Sequence of chain 1.C:
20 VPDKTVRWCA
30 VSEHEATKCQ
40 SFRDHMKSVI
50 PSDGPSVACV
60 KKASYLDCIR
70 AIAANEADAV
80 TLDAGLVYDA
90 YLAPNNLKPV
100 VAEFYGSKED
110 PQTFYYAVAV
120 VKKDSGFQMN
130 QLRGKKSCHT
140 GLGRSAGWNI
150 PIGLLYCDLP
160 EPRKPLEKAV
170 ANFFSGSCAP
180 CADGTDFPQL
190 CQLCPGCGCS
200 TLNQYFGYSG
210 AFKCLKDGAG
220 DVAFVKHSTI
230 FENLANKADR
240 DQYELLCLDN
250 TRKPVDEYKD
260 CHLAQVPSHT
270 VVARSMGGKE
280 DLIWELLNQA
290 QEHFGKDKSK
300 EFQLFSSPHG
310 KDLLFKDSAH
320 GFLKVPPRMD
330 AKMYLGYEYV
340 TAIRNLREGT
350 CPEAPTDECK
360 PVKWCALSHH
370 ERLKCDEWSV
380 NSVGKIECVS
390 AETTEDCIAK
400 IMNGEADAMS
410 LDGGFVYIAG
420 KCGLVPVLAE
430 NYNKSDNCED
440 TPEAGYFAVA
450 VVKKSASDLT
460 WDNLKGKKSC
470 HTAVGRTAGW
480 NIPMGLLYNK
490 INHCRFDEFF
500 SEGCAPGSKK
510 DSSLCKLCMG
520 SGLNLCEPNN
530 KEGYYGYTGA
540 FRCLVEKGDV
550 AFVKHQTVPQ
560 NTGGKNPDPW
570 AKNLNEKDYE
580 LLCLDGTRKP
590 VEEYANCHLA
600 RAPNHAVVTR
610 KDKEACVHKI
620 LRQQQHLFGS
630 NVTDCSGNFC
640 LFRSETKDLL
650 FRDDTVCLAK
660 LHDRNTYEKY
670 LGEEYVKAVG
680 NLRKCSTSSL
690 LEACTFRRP

The small molecule below binds the protein below.
Small molecule (SMILES): CC(=O)N[C@@H]1[C@@H](O)[C@H](O)[C@@H](CO)O[C@H]1O

Binding-site contacts:
Ligand atom N2 contacts residue ASN630 of chain 1.C at 2.8 Å (h-bond).
Ligand atom C5 contacts residue ASN630 of chain 1.C at 3.8 Å.
Ligand atom O6 contacts residue HIS625 of chain 1.C at 4.2 Å.
Ligand atom C2 contacts residue ASN630 of chain 1.C at 2.5 Å.
Ligand atom O7 contacts residue ASN630 of chain 1.C at 3.5 Å (h-bond).
Ligand atom O5 contacts residue HIS625 of chain 1.C at 3.9 Å.
Ligand atom C8 contacts residue ASN630 of chain 1.C at 4.4 Å.
Ligand atom C3 contacts residue ASN630 of chain 1.C at 3.8 Å.
Ligand atom C5 contacts residue HIS625 of chain 1.C at 4.3 Å.
Ligand atom C7 contacts residue ASN630 of chain 1.C at 3.4 Å.
Ligand atom C6 contacts residue HIS625 of chain 1.C at 3.9 Å.
Ligand atom C4 contacts residue HIS625 of chain 1.C at 4.3 Å.
Ligand atom C1 contacts residue ASN630 of chain 1.C at 1.5 Å.
Ligand atom C4 contacts residue ASN630 of chain 1.C at 4.3 Å.
Ligand atom O5 contacts residue ASN630 of chain 1.C at 2.5 Å (h-bond).